This small molecule binds to this protein.
Small molecule (SMILES): CC(=O)N[C@H]1[C@H](O[C@H]2[C@H](O)[C@@H](NC(C)=O)CO[C@@H]2CO)O[C@H](CO)[C@@H](O)[C@@H]1O

Binding-site contacts:
Ligand atom C7 contacts residue ASN798 of chain 1.B at 3.2 Å.
Ligand atom C1 contacts residue GLN801 of chain 1.B at 4.4 Å.
Ligand atom C8 contacts residue ASN798 of chain 1.B at 4.2 Å.
Ligand atom O6 contacts residue GLN801 of chain 1.B at 4.4 Å.
Ligand atom C5 contacts residue ASN798 of chain 1.B at 3.7 Å.
Ligand atom C4 contacts residue ASN798 of chain 1.B at 4.2 Å.
Ligand atom C6 contacts residue SER800 of chain 1.B at 4.5 Å.
Ligand atom C6 contacts residue GLN801 of chain 1.B at 3.4 Å.
Ligand atom C3 contacts residue ASN798 of chain 1.B at 3.8 Å.
Ligand atom O7 contacts residue ASN798 of chain 1.B at 3.2 Å (h-bond).
Ligand atom C5 contacts residue GLN801 of chain 1.B at 3.4 Å.
Ligand atom O5 contacts residue SER800 of chain 1.B at 3.6 Å (h-bond).
Ligand atom C5 contacts residue SER800 of chain 1.B at 3.6 Å.
Ligand atom C1 contacts residue ASN798 of chain 1.B at 1.4 Å.
Ligand atom N2 contacts residue ASN798 of chain 1.B at 2.9 Å (h-bond).
Ligand atom O5 contacts residue GLN801 of chain 1.B at 3.7 Å.
Ligand atom C2 contacts residue ASN798 of chain 1.B at 2.5 Å.
Ligand atom C1 contacts residue SER800 of chain 1.B at 3.4 Å.
Ligand atom O5 contacts residue ASN798 of chain 1.B at 2.4 Å (h-bond).

Sequence of chain 1.B:
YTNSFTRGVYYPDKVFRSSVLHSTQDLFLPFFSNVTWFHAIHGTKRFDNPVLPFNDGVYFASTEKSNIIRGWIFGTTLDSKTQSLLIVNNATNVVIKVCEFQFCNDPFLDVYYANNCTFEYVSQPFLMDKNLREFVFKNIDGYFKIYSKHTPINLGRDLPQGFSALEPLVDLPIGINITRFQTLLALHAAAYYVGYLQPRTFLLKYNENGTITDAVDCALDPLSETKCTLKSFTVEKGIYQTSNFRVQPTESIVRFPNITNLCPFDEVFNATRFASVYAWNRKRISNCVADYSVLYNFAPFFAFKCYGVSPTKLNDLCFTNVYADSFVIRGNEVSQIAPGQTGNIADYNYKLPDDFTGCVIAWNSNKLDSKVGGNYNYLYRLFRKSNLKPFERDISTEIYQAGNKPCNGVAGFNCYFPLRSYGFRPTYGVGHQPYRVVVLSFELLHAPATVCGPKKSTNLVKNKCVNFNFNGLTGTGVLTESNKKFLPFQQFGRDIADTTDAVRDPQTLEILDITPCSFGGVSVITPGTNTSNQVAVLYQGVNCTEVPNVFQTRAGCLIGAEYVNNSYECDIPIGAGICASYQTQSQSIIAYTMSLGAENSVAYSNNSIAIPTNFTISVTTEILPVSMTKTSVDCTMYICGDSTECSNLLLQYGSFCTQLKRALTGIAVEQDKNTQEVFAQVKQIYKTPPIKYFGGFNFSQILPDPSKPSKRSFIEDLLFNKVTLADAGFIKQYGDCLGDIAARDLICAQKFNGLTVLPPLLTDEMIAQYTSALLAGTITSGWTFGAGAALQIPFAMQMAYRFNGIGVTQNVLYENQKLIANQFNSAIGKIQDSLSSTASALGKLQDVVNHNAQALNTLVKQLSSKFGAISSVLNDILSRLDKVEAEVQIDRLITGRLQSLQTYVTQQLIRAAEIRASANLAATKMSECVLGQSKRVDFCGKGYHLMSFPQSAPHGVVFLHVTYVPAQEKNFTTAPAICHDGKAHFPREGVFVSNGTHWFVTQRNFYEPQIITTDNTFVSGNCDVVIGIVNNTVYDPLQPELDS